The small molecule below binds the protein below.
Small molecule (SMILES): CC(=O)N[C@@H]1[C@@H](O)[C@H](O)[C@@H](CO)O[C@H]1O

Sequence of chain 3.D:
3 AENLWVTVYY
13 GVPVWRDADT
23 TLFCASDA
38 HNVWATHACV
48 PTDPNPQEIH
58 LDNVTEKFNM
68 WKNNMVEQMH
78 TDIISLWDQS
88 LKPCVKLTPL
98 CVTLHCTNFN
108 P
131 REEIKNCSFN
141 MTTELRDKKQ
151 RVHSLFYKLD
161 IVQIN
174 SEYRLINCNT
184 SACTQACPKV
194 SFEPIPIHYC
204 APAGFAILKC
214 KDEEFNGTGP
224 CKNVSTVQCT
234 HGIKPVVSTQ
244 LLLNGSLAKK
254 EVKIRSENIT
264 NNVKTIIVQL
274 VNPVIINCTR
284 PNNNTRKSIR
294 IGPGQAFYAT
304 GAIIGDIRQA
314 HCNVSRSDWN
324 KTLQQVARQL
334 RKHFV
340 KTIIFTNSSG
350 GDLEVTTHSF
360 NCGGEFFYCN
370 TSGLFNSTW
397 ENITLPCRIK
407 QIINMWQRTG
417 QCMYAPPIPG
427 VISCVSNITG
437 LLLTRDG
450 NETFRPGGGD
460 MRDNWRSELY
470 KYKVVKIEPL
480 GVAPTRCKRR

Binding-site contacts:
Ligand atom N2 contacts residue ASN226 of chain 3.D at 2.9 Å (h-bond).
Ligand atom C2 contacts residue ASN226 of chain 3.D at 2.4 Å.
Ligand atom C3 contacts residue ASN226 of chain 3.D at 3.8 Å.
Ligand atom C1 contacts residue ASN226 of chain 3.D at 1.4 Å.
Ligand atom C4 contacts residue ASN226 of chain 3.D at 4.2 Å.
Ligand atom C5 contacts residue ASN226 of chain 3.D at 3.7 Å.
Ligand atom C8 contacts residue ASN226 of chain 3.D at 4.4 Å.
Ligand atom O7 contacts residue ASN226 of chain 3.D at 3.1 Å (h-bond).
Ligand atom O5 contacts residue ASN226 of chain 3.D at 2.4 Å (h-bond).
Ligand atom C7 contacts residue ASN226 of chain 3.D at 3.2 Å.